Sequence of chain 1.A:
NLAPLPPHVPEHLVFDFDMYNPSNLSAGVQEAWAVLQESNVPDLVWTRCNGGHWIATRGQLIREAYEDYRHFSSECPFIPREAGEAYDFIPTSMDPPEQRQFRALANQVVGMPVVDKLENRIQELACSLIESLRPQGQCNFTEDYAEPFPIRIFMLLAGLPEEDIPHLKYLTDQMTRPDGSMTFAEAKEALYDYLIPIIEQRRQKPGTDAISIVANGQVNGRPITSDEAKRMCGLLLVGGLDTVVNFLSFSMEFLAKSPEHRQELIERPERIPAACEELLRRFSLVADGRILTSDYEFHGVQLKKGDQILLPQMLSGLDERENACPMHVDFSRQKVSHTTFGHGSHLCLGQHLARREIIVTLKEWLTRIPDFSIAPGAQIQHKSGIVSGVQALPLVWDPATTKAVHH

A small-molecule ligand and the protein it binds are described below.
Small molecule (SMILES): CN1CCC[C@H]1c1cccnc1

Binding-site contacts:
Ligand atom C6 contacts residue VAL396 of chain 1.A at 4.2 Å (hydrophobic).
Ligand atom C4 contacts residue MET184 of chain 1.A at 4.2 Å (hydrophobic).
Ligand atom C10 contacts residue HEM1 of chain 1.B at 4.2 Å.
Ligand atom C3 contacts residue ILE395 of chain 1.A at 3.9 Å (hydrophobic).
Ligand atom N1 contacts residue LEU244 of chain 1.A at 4.2 Å.
Ligand atom C9 contacts residue HEM1 of chain 1.B at 3.7 Å.
Ligand atom C10 contacts residue ILE395 of chain 1.A at 4.5 Å (hydrophobic).
Ligand atom N2 contacts residue VAL295 of chain 1.A at 4.3 Å.
Ligand atom C10 contacts residue VAL295 of chain 1.A at 4.1 Å (hydrophobic).
Ligand atom C5 contacts residue MET184 of chain 1.A at 4.3 Å (hydrophobic).
Ligand atom C5 contacts residue VAL247 of chain 1.A at 4.0 Å (hydrophobic).
Ligand atom C1 contacts residue TYR96 of chain 1.A at 3.2 Å (hydrophobic).
Ligand atom C1 contacts residue LEU244 of chain 1.A at 4.1 Å (hydrophobic).
Ligand atom C8 contacts residue HEM1 of chain 1.B at 3.8 Å.
Ligand atom C10 contacts residue ASP297 of chain 1.A at 3.7 Å.
Ligand atom C3 contacts residue VAL247 of chain 1.A at 3.9 Å (hydrophobic).
Ligand atom C2 contacts residue PHE87 of chain 1.A at 3.8 Å (hydrophobic).
Ligand atom C4 contacts residue THR185 of chain 1.A at 3.7 Å.
Ligand atom N1 contacts residue VAL247 of chain 1.A at 4.0 Å.
Ligand atom N1 contacts residue TYR96 of chain 1.A at 2.9 Å (h-bond).
Ligand atom C2 contacts residue ILE395 of chain 1.A at 4.5 Å (hydrophobic).
Ligand atom C5 contacts residue PHE87 of chain 1.A at 3.8 Å (hydrophobic).
Ligand atom C4 contacts residue VAL247 of chain 1.A at 3.9 Å (hydrophobic).
Ligand atom C2 contacts residue VAL247 of chain 1.A at 3.9 Å (hydrophobic).
Ligand atom C3 contacts residue THR185 of chain 1.A at 3.5 Å.
Ligand atom C1 contacts residue PHE87 of chain 1.A at 3.7 Å (hydrophobic).
Ligand atom C7 contacts residue VAL396 of chain 1.A at 4.4 Å (hydrophobic).
Ligand atom C10 contacts residue PHE87 of chain 1.A at 3.7 Å (hydrophobic).
Ligand atom C7 contacts residue VAL247 of chain 1.A at 3.8 Å (hydrophobic).
Ligand atom C4 contacts residue PHE87 of chain 1.A at 3.9 Å (hydrophobic).
Ligand atom C5 contacts residue PHE98 of chain 1.A at 4.4 Å (hydrophobic).
Ligand atom C8 contacts residue THR252 of chain 1.A at 4.2 Å.
Ligand atom C5 contacts residue TYR96 of chain 1.A at 3.9 Å (hydrophobic).
Ligand atom C7 contacts residue THR252 of chain 1.A at 4.2 Å.
Ligand atom C3 contacts residue PHE87 of chain 1.A at 3.9 Å (hydrophobic).
Ligand atom N1 contacts residue PHE98 of chain 1.A at 4.0 Å.
Ligand atom C9 contacts residue VAL295 of chain 1.A at 3.7 Å (hydrophobic).
Ligand atom C3 contacts residue VAL396 of chain 1.A at 4.2 Å (hydrophobic).
Ligand atom C1 contacts residue VAL247 of chain 1.A at 3.9 Å (hydrophobic).
Ligand atom N1 contacts residue PHE87 of chain 1.A at 3.7 Å.